Sequence of chain 1.H:
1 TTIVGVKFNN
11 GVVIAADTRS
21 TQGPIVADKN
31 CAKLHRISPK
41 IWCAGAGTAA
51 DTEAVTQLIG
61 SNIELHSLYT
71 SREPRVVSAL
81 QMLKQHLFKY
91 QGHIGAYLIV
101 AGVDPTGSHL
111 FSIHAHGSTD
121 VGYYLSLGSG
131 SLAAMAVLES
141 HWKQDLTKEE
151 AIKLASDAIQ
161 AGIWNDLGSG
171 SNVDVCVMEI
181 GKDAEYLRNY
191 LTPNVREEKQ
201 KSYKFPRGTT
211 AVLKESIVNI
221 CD

Binding-site contacts:
Ligand atom O contacts residue ALA46 of chain 1.H at 3.8 Å.
Ligand atom C16 contacts residue THR1 of chain 1.H at 2.5 Å.
Ligand atom O contacts residue GLY47 of chain 1.H at 2.8 Å (h-bond).
Ligand atom O contacts residue ALA49 of chain 1.H at 3.8 Å.
Ligand atom CB contacts residue GLN22 of chain 1.H at 3.9 Å.
Ligand atom C21 contacts residue GLY45 of chain 1.H at 3.5 Å.
Ligand atom N contacts residue THR21 of chain 1.H at 2.8 Å (h-bond).
Ligand atom CA contacts residue THR1 of chain 1.H at 2.5 Å.
Ligand atom C10 contacts residue PHE99 of chain 1.I at 3.0 Å (hydrophobic).
Ligand atom CA contacts residue GLY47 of chain 1.H at 3.4 Å.
Ligand atom OG1 contacts residue ALA49 of chain 1.H at 3.5 Å.
Ligand atom CB contacts residue GLY47 of chain 1.H at 3.1 Å.
Ligand atom O contacts residue THR1 of chain 1.H at 3.9 Å.
Ligand atom C contacts residue THR21 of chain 1.H at 3.5 Å.
Ligand atom C17 contacts residue THR1 of chain 1.H at 1.5 Å.
Ligand atom C2 contacts residue LEU125 of chain 1.I at 3.9 Å (hydrophobic).
Ligand atom C11 contacts residue PHE99 of chain 1.I at 3.8 Å (hydrophobic).
Ligand atom CG2 contacts residue GLN22 of chain 1.H at 3.6 Å.
Ligand atom CG2 contacts residue ASP124 of chain 1.I at 3.1 Å.
Ligand atom C contacts residue GLY47 of chain 1.H at 3.7 Å.
Ligand atom C6 contacts residue ARG98 of chain 1.I at 3.6 Å.
Ligand atom C3 contacts residue LEU125 of chain 1.I at 3.5 Å (hydrophobic).
Ligand atom O contacts residue SER20 of chain 1.H at 3.2 Å.
Ligand atom CA contacts residue THR21 of chain 1.H at 3.5 Å.
Ligand atom CB contacts residue ASP124 of chain 1.I at 3.8 Å.
Ligand atom C contacts residue GLY47 of chain 1.H at 3.8 Å.
Ligand atom C2 contacts residue ILE126 of chain 1.I at 3.7 Å (hydrophobic).
Ligand atom OG1 contacts residue CYS128 of chain 1.I at 3.7 Å.
Ligand atom C20 contacts residue LYS33 of chain 1.H at 3.7 Å.
Ligand atom O contacts residue THR21 of chain 1.H at 2.9 Å (h-bond).
Ligand atom C19 contacts residue THR1 of chain 1.H at 3.3 Å.
Ligand atom OG1 contacts residue ASP124 of chain 1.I at 3.8 Å.
Ligand atom CA contacts residue THR21 of chain 1.H at 3.8 Å.
Ligand atom C contacts residue THR1 of chain 1.H at 3.7 Å.
Ligand atom N contacts residue THR1 of chain 1.H at 3.7 Å.
Ligand atom N contacts residue ASP124 of chain 1.I at 3.1 Å (salt-bridge).
Ligand atom N contacts residue GLY47 of chain 1.H at 2.9 Å (h-bond).
Ligand atom OG1 contacts residue SER20 of chain 1.H at 3.7 Å.
Ligand atom C21 contacts residue GLY47 of chain 1.H at 3.4 Å.
Ligand atom C21 contacts residue ALA46 of chain 1.H at 3.6 Å (hydrophobic).

Sequence of chain 1.Z:
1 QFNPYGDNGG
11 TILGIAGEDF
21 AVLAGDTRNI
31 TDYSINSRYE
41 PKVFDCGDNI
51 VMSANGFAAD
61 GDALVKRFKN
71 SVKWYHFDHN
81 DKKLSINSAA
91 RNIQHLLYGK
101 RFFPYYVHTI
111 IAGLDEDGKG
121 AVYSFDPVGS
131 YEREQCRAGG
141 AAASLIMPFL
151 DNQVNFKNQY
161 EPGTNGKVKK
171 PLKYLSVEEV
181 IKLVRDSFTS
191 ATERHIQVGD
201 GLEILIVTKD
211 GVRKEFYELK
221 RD

Sequence of chain 1.I:
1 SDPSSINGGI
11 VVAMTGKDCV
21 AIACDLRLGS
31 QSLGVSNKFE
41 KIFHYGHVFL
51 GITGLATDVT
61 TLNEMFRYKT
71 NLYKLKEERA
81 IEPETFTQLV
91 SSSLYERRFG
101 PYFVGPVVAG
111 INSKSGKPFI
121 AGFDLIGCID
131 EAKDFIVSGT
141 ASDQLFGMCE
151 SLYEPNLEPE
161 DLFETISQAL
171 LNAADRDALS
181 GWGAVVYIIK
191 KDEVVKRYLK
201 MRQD

This protein binds this small molecule.
Small molecule (SMILES): CCCCCCC/C=C/C=C/C(=O)N[C@H](C(=O)N[C@H]1/C=C/CCNC(=O)CC[C@H](C(C)C)NC1=O)[C@@H](C)O